Binding-site contacts:
Ligand atom C5 contacts residue THR102 of chain 14.A at 2.8 Å.
Ligand atom C5 contacts residue LEU103 of chain 14.A at 3.5 Å (hydrophobic).
Ligand atom O2 contacts residue ASN215 of chain 14.A at 3.5 Å.
Ligand atom O5 contacts residue LEU103 of chain 14.A at 3.0 Å (h-bond).
Ligand atom O2 contacts residue MET195 of chain 14.A at 3.6 Å.
Ligand atom C2 contacts residue MET217 of chain 14.A at 3.5 Å (hydrophobic).
Ligand atom O6 contacts residue HIS241 of chain 14.A at 4.0 Å.
Ligand atom C6 contacts residue LEU103 of chain 14.A at 2.7 Å (hydrophobic).
Ligand atom C1 contacts residue MET195 of chain 14.A at 3.2 Å (hydrophobic).
Ligand atom C5 contacts residue HIS263 of chain 14.A at 3.9 Å.
Ligand atom O3 contacts residue ASN215 of chain 14.A at 2.1 Å.
Ligand atom O6 contacts residue LEU103 of chain 14.A at 3.3 Å.
Ligand atom O5 contacts residue THR102 of chain 14.A at 3.6 Å.
Ligand atom C3 contacts residue ASN215 of chain 14.A at 3.5 Å.
Ligand atom O3 contacts residue MET217 of chain 14.A at 2.5 Å (h-bond).
Ligand atom C4 contacts residue THR102 of chain 14.A at 3.9 Å.
Ligand atom O4 contacts residue ASN215 of chain 14.A at 3.4 Å (h-bond).
Ligand atom O6 contacts residue THR102 of chain 14.A at 2.4 Å.
Ligand atom O2 contacts residue TYR193 of chain 14.A at 3.9 Å.
Ligand atom C5 contacts residue LEU103 of chain 14.A at 3.0 Å (hydrophobic).
Ligand atom C6 contacts residue ILE101 of chain 14.A at 3.2 Å (hydrophobic).
Ligand atom O4 contacts residue THR102 of chain 14.A at 3.8 Å.
Ligand atom O5 contacts residue LEU103 of chain 14.A at 3.3 Å.
Ligand atom C4 contacts residue ASN215 of chain 14.A at 4.0 Å.
Ligand atom C6 contacts residue HIS241 of chain 14.A at 3.7 Å.
Ligand atom O6 contacts residue LEU103 of chain 14.A at 4.0 Å.
Ligand atom C3 contacts residue MET217 of chain 14.A at 3.2 Å (hydrophobic).
Ligand atom C6 contacts residue LEU103 of chain 14.A at 3.2 Å (hydrophobic).
Ligand atom C6 contacts residue THR102 of chain 14.A at 1.9 Å.
Ligand atom O1 contacts residue TYR194 of chain 14.A at 3.8 Å.
Ligand atom O1 contacts residue MET195 of chain 14.A at 3.8 Å.
Ligand atom O1 contacts residue GLN104 of chain 14.A at 3.9 Å.
Ligand atom O6 contacts residue ILE101 of chain 14.A at 2.1 Å (h-bond).
Ligand atom C4 contacts residue HIS263 of chain 14.A at 3.7 Å.
Ligand atom O3 contacts residue ILE101 of chain 14.A at 3.5 Å.
Ligand atom O3 contacts residue TYR194 of chain 14.A at 3.9 Å.
Ligand atom O4 contacts residue HIS263 of chain 14.A at 2.6 Å.
Ligand atom C2 contacts residue TYR193 of chain 14.A at 3.8 Å (hydrophobic).
Ligand atom O4 contacts residue ILE101 of chain 14.A at 4.0 Å.
Ligand atom O2 contacts residue MET217 of chain 14.A at 3.3 Å (h-bond).

The small molecule below binds the protein below.
Small molecule (SMILES): OC[C@H]1O[C@@](CO)(O[C@H]2O[C@H](CO)[C@@H](O)[C@H](O)[C@H]2O)[C@@H](O)[C@@H]1O

Sequence of chain 14.A:
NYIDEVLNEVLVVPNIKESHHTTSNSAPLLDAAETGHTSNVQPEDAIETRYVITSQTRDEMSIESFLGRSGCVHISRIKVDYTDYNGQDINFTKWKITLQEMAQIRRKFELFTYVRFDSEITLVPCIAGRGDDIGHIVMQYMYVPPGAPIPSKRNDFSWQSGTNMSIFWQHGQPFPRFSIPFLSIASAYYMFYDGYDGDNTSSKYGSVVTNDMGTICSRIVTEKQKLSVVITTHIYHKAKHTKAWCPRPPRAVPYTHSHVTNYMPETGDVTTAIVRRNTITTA